Binding-site contacts:
Ligand atom C8 contacts residue ASN655 of chain 1.A at 3.7 Å.
Ligand atom C5 contacts residue ASN654 of chain 1.A at 3.7 Å.
Ligand atom C8 contacts residue ASN654 of chain 1.A at 3.8 Å.
Ligand atom N2 contacts residue ASN654 of chain 1.A at 2.9 Å (h-bond).
Ligand atom C1 contacts residue ASN654 of chain 1.A at 1.4 Å.
Ligand atom O7 contacts residue ASN654 of chain 1.A at 3.2 Å (h-bond).
Ligand atom C3 contacts residue ASN654 of chain 1.A at 3.8 Å.
Ligand atom C4 contacts residue ASN654 of chain 1.A at 4.2 Å.
Ligand atom O5 contacts residue ASN654 of chain 1.A at 2.4 Å (h-bond).
Ligand atom C7 contacts residue ASN654 of chain 1.A at 3.3 Å.
Ligand atom C2 contacts residue ASN654 of chain 1.A at 2.5 Å.

This protein binds this small molecule.
Small molecule (SMILES): CC(=O)N[C@@H]1[C@@H](O)[C@H](O)[C@@H](CO)O[C@H]1O

Sequence of chain 1.A:
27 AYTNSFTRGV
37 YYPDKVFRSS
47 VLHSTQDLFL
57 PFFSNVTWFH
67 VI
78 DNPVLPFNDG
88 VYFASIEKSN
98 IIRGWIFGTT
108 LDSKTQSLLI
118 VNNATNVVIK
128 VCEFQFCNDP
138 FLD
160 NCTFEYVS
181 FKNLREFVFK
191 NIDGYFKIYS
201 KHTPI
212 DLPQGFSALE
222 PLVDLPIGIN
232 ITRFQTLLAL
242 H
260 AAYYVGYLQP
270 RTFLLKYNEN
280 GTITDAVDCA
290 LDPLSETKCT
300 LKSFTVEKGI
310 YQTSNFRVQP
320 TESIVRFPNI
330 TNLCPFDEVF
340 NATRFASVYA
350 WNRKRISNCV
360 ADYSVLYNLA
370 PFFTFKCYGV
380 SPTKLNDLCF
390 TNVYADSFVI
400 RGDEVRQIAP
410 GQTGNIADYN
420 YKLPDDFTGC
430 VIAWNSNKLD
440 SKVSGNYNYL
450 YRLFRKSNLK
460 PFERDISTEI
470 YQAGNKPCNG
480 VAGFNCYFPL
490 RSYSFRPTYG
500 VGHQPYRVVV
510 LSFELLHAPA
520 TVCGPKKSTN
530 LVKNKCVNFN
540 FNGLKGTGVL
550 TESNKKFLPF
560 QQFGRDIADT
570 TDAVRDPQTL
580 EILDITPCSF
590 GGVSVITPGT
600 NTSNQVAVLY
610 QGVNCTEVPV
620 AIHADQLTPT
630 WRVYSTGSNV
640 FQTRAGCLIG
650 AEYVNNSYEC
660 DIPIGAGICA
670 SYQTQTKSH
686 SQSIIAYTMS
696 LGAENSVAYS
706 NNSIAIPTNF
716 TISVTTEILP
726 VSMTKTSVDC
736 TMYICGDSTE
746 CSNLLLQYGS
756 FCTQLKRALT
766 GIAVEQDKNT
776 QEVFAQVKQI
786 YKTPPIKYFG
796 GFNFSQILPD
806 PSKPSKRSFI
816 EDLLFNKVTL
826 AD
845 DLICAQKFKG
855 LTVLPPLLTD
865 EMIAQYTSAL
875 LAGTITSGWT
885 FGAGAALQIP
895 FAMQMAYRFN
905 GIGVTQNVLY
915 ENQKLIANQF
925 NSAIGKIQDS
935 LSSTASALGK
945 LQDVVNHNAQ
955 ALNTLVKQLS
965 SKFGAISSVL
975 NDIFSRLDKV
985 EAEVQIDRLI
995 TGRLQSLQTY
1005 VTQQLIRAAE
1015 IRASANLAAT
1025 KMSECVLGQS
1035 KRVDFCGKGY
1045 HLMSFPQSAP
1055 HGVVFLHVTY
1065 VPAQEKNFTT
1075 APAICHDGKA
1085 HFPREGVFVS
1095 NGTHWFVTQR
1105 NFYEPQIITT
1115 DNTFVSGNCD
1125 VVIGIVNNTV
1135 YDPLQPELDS